This small molecule binds to this protein.
Small molecule (SMILES): [H]/N=C(/N)c1cc2cccc(OC)c2s1

Sequence of chain 2.A:
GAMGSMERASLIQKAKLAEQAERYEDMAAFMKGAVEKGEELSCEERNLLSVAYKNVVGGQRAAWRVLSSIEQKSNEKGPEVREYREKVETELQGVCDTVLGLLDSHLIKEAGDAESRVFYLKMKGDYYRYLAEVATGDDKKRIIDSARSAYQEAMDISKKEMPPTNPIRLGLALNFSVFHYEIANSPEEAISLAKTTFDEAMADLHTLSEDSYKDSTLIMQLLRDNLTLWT

Binding-site contacts:
Ligand atom C10 contacts residue ASN47 of chain 2.A at 4.2 Å.
Ligand atom C07 contacts residue ASN47 of chain 2.A at 3.6 Å.
Ligand atom C12 contacts residue LEU48 of chain 2.A at 4.3 Å (hydrophobic).
Ligand atom N13 contacts residue LEU48 of chain 2.A at 3.4 Å.
Ligand atom C04 contacts residue CYS43 of chain 2.A at 4.5 Å (hydrophobic).
Ligand atom C05 contacts residue ASN47 of chain 2.A at 3.4 Å.
Ligand atom C06 contacts residue ASN47 of chain 2.A at 3.3 Å.
Ligand atom C11 contacts residue ASN47 of chain 2.A at 3.9 Å.
Ligand atom O02 contacts residue CYS43 of chain 2.A at 4.4 Å.
Ligand atom S09 contacts residue GLU44 of chain 2.A at 4.2 Å.
Ligand atom S09 contacts residue ASN47 of chain 2.A at 4.0 Å.
Ligand atom O02 contacts residue ASN47 of chain 2.A at 4.3 Å.
Ligand atom C03 contacts residue ASN47 of chain 2.A at 3.8 Å.
Ligand atom O02 contacts residue GLU44 of chain 2.A at 3.6 Å.
Ligand atom C08 contacts residue ASN47 of chain 2.A at 3.6 Å.
Ligand atom C04 contacts residue ASN47 of chain 2.A at 3.6 Å.
Ligand atom N14 contacts residue GLU19 of chain 2.A at 2.9 Å (salt-bridge).
Ligand atom C01 contacts residue CYS43 of chain 2.A at 3.4 Å (hydrophobic).
Ligand atom C12 contacts residue GLU19 of chain 2.A at 3.6 Å.
Ligand atom C01 contacts residue GLU44 of chain 2.A at 3.8 Å.
Ligand atom C03 contacts residue GLU44 of chain 2.A at 4.5 Å.
Ligand atom N14 contacts residue VAL51 of chain 2.A at 3.7 Å.
Ligand atom N13 contacts residue GLU19 of chain 2.A at 2.9 Å (salt-bridge).